Sequence of chain 1.A:
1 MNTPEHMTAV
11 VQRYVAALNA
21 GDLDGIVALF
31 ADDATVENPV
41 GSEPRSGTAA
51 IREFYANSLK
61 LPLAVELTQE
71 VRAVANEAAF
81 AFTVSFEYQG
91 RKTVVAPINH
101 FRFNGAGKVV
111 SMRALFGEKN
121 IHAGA

Binding-site contacts:
Ligand atom C15 contacts residue VAL95 of chain 1.A at 4.3 Å (hydrophobic).
Ligand atom O1 contacts residue PHE82 of chain 1.A at 3.7 Å.
Ligand atom O1 contacts residue ASN99 of chain 1.A at 2.9 Å (h-bond).
Ligand atom C10 contacts residue ASN38 of chain 1.A at 4.1 Å.
Ligand atom C16 contacts residue PHE86 of chain 1.A at 4.2 Å (hydrophobic).
Ligand atom C19 contacts residue PHE54 of chain 1.A at 3.3 Å (hydrophobic).
Ligand atom C4 contacts residue MET112 of chain 1.A at 4.3 Å (hydrophobic).
Ligand atom C3 contacts residue ASN38 of chain 1.A at 4.3 Å.
Ligand atom C11 contacts residue SER58 of chain 1.A at 3.7 Å.
Ligand atom C5 contacts residue ASN38 of chain 1.A at 3.3 Å.
Ligand atom O1 contacts residue TYR14 of chain 1.A at 2.4 Å (h-bond).
Ligand atom C6 contacts residue PRO97 of chain 1.A at 3.9 Å (hydrophobic).
Ligand atom C2 contacts residue TYR55 of chain 1.A at 3.8 Å (hydrophobic).
Ligand atom C7 contacts residue PHE116 of chain 1.A at 3.5 Å (hydrophobic).
Ligand atom C3 contacts residue TYR14 of chain 1.A at 3.2 Å (hydrophobic).
Ligand atom O2 contacts residue PHE86 of chain 1.A at 3.1 Å.
Ligand atom C7 contacts residue VAL95 of chain 1.A at 4.0 Å (hydrophobic).
Ligand atom C6 contacts residue ASN38 of chain 1.A at 3.2 Å.
Ligand atom C2 contacts residue LEU18 of chain 1.A at 4.1 Å (hydrophobic).
Ligand atom C7 contacts residue ASN38 of chain 1.A at 4.3 Å.
Ligand atom C3 contacts residue MET112 of chain 1.A at 3.8 Å (hydrophobic).
Ligand atom C19 contacts residue ASN38 of chain 1.A at 3.6 Å.
Ligand atom C8 contacts residue PHE116 of chain 1.A at 4.3 Å (hydrophobic).
Ligand atom O1 contacts residue MET112 of chain 1.A at 3.3 Å.
Ligand atom C3 contacts residue PHE82 of chain 1.A at 4.2 Å (hydrophobic).
Ligand atom C7 contacts residue PRO97 of chain 1.A at 4.5 Å (hydrophobic).
Ligand atom C3 contacts residue ASN99 of chain 1.A at 4.0 Å.
Ligand atom C6 contacts residue PHE116 of chain 1.A at 3.4 Å (hydrophobic).
Ligand atom C16 contacts residue VAL95 of chain 1.A at 4.2 Å (hydrophobic).
Ligand atom C2 contacts residue TYR14 of chain 1.A at 3.4 Å (hydrophobic).
Ligand atom C12 contacts residue SER58 of chain 1.A at 4.1 Å.
Ligand atom C15 contacts residue PHE116 of chain 1.A at 4.1 Å (hydrophobic).
Ligand atom C4 contacts residue ASN99 of chain 1.A at 4.3 Å.
Ligand atom C1 contacts residue LEU18 of chain 1.A at 4.3 Å (hydrophobic).
Ligand atom C19 contacts residue SER58 of chain 1.A at 3.5 Å.
Ligand atom C4 contacts residue ASN38 of chain 1.A at 3.5 Å.
Ligand atom C4 contacts residue PHE82 of chain 1.A at 4.0 Å (hydrophobic).
Ligand atom O1 contacts residue LEU18 of chain 1.A at 4.3 Å.
Ligand atom C11 contacts residue LEU63 of chain 1.A at 4.4 Å (hydrophobic).
Ligand atom C17 contacts residue PHE86 of chain 1.A at 3.8 Å (hydrophobic).

This small molecule binds to this protein.
Small molecule (SMILES): C[C@]12CCC(=O)C=C1CC[C@@H]1[C@@H]2CC[C@]2(C)C(=O)CC[C@@H]12